Binding-site contacts:
Ligand atom N7 contacts residue SER153 of chain 1.A at 2.7 Å (h-bond).
Ligand atom C1 contacts residue LEU154 of chain 1.A at 3.9 Å (hydrophobic).
Ligand atom N7 contacts residue NDP1 of chain 1.F at 3.6 Å.
Ligand atom C2 contacts residue VAL214 of chain 1.A at 4.4 Å (hydrophobic).
Ligand atom N12 contacts residue TYR166 of chain 1.A at 2.6 Å (h-bond).
Ligand atom F13 contacts residue SER153 of chain 1.A at 4.2 Å.
Ligand atom F13 contacts residue VAL163 of chain 1.A at 3.9 Å.
Ligand atom C8 contacts residue TYR166 of chain 1.A at 3.5 Å (hydrophobic).
Ligand atom C17 contacts residue VAL210 of chain 1.A at 3.7 Å (hydrophobic).
Ligand atom O14 contacts residue ILE104 of chain 1.A at 3.8 Å.
Ligand atom C6 contacts residue GLY199 of chain 1.A at 3.7 Å.
Ligand atom C6 contacts residue LEU200 of chain 1.A at 3.6 Å (hydrophobic).
Ligand atom C11 contacts residue TYR166 of chain 1.A at 3.4 Å (hydrophobic).
Ligand atom N7 contacts residue TYR166 of chain 1.A at 3.7 Å.
Ligand atom C4 contacts residue ALA155 of chain 1.A at 3.9 Å (hydrophobic).
Ligand atom F13 contacts residue TYR166 of chain 1.A at 4.0 Å.
Ligand atom O14 contacts residue NDP1 of chain 1.F at 3.4 Å.
Ligand atom C1 contacts residue LEU200 of chain 1.A at 3.6 Å (hydrophobic).
Ligand atom C1 contacts residue GLY199 of chain 1.A at 4.0 Å.
Ligand atom S9 contacts residue LEU200 of chain 1.A at 4.2 Å.
Ligand atom C11 contacts residue NDP1 of chain 1.F at 3.4 Å.
Ligand atom C6 contacts residue NDP1 of chain 1.F at 4.3 Å.
Ligand atom C8 contacts residue NDP1 of chain 1.F at 3.4 Å.
Ligand atom C3 contacts residue TYR160 of chain 1.A at 3.6 Å (hydrophobic).
Ligand atom S9 contacts residue NDP1 of chain 1.F at 4.0 Å.
Ligand atom C17 contacts residue ALA206 of chain 1.A at 3.9 Å (hydrophobic).
Ligand atom N12 contacts residue NDP1 of chain 1.F at 3.2 Å.
Ligand atom C17 contacts residue LEU109 of chain 1.A at 4.0 Å (hydrophobic).
Ligand atom C10 contacts residue NDP1 of chain 1.F at 3.8 Å.
Ligand atom C2 contacts residue TYR160 of chain 1.A at 3.8 Å (hydrophobic).
Ligand atom C4 contacts residue SER153 of chain 1.A at 4.0 Å.
Ligand atom C6 contacts residue LEU198 of chain 1.A at 4.0 Å (hydrophobic).
Ligand atom C5 contacts residue SER153 of chain 1.A at 3.2 Å.
Ligand atom C16 contacts residue LEU109 of chain 1.A at 4.0 Å (hydrophobic).
Ligand atom C17 contacts residue ALA209 of chain 1.A at 4.0 Å (hydrophobic).
Ligand atom F13 contacts residue ALA155 of chain 1.A at 3.4 Å.
Ligand atom O14 contacts residue TYR166 of chain 1.A at 3.5 Å (h-bond).
Ligand atom C6 contacts residue SER153 of chain 1.A at 3.7 Å.
Ligand atom C8 contacts residue SER153 of chain 1.A at 3.8 Å.
Ligand atom N12 contacts residue SER153 of chain 1.A at 4.1 Å.

Sequence of chain 1.A:
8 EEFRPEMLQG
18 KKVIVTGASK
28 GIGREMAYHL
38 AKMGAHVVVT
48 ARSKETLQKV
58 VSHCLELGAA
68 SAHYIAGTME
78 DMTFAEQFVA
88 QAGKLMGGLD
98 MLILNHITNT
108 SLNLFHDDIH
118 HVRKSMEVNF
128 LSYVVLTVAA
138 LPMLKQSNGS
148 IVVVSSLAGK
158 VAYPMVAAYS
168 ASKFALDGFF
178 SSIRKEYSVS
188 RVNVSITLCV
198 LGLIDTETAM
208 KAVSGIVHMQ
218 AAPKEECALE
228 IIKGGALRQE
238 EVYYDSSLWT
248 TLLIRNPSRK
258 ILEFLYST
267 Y

A small-molecule ligand and the protein it binds are described below.
Small molecule (SMILES): CC(C)[C@H]1SC(Nc2ccccc2F)=NC1=O